Sequence of chain 1.E:
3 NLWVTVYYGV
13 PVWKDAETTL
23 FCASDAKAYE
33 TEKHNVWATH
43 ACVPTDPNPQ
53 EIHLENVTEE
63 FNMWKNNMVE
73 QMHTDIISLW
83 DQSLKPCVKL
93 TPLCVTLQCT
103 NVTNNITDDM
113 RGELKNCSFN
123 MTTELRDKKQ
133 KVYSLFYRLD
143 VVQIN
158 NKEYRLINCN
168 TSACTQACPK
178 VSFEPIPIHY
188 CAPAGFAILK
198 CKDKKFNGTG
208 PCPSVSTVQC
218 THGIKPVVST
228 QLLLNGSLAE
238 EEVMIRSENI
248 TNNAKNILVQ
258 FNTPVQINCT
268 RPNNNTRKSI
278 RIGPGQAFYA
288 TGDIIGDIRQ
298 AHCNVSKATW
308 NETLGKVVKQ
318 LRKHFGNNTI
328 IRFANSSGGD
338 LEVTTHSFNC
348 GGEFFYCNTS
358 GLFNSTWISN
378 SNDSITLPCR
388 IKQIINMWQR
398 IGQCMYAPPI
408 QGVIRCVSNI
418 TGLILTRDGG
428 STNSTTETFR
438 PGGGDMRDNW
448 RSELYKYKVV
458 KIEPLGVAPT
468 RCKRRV

A protein and the small-molecule ligand that binds it are described below.
Small molecule (SMILES): CC(=O)N[C@@H]1[C@@H](O)[C@H](O)[C@@H](CO)O[C@H]1O

Binding-site contacts:
Ligand atom C5 contacts residue ASN107 of chain 1.E at 3.7 Å.
Ligand atom C1 contacts residue ASN106 of chain 1.E at 3.5 Å.
Ligand atom C8 contacts residue GLY293 of chain 1.E at 4.0 Å.
Ligand atom C2 contacts residue ASN106 of chain 1.E at 3.9 Å.
Ligand atom C7 contacts residue ASN106 of chain 1.E at 3.8 Å.
Ligand atom C2 contacts residue ASN107 of chain 1.E at 2.5 Å.
Ligand atom C7 contacts residue GLY293 of chain 1.E at 4.0 Å.
Ligand atom O7 contacts residue GLY293 of chain 1.E at 3.2 Å (h-bond).
Ligand atom O7 contacts residue ASP294 of chain 1.E at 3.8 Å.
Ligand atom C8 contacts residue ASN106 of chain 1.E at 3.7 Å.
Ligand atom N2 contacts residue ASN107 of chain 1.E at 2.9 Å (h-bond).
Ligand atom O7 contacts residue ASN107 of chain 1.E at 3.1 Å (h-bond).
Ligand atom C7 contacts residue ASN107 of chain 1.E at 3.2 Å.
Ligand atom O5 contacts residue ASN107 of chain 1.E at 2.4 Å (h-bond).
Ligand atom C3 contacts residue ASN107 of chain 1.E at 3.8 Å.
Ligand atom C1 contacts residue ASN107 of chain 1.E at 1.4 Å.
Ligand atom C8 contacts residue ASN107 of chain 1.E at 4.4 Å.
Ligand atom C8 contacts residue ILE291 of chain 1.E at 4.3 Å (hydrophobic).
Ligand atom C1 contacts residue ASP294 of chain 1.E at 4.4 Å.
Ligand atom N2 contacts residue ASN106 of chain 1.E at 3.2 Å (h-bond).
Ligand atom C4 contacts residue ASN107 of chain 1.E at 4.2 Å.